This protein binds this small molecule.
Small molecule (SMILES): CC[C@H](C)[C@H](NC(=O)[C@@H]1CCCN1C(=O)[C@@H](N)CCCN=C(N)N)C(=O)N[C@@H](CC(C)C)C(=O)N[C@@H](CC(C)C)C(=O)N1CCC[C@H]1C(=O)N[C@@H](CC1=c2ccccc2=NC1)C(=O)N[C@@H](CCCN=C(N)N)C(N)=O

Sequence of chain 2.A:
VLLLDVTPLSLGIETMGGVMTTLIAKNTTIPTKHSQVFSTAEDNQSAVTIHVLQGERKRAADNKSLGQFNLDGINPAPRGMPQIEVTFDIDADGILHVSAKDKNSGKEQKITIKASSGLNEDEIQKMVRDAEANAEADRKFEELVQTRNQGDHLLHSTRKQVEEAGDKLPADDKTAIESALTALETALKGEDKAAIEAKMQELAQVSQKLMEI

Binding-site contacts:
Ligand atom O contacts residue PHE38 of chain 2.A at 3.4 Å.
Ligand atom N contacts residue SER39 of chain 2.A at 2.8 Å (h-bond).
Ligand atom O contacts residue VAL48 of chain 2.A at 3.7 Å.
Ligand atom CB contacts residue THR49 of chain 2.A at 3.6 Å.
Ligand atom CB contacts residue SO41 of chain 2.F at 3.7 Å.
Ligand atom CH2 contacts residue ASN70 of chain 2.A at 3.6 Å.
Ligand atom CZ3 contacts residue THR49 of chain 2.A at 3.4 Å.
Ligand atom CD1 contacts residue GLN36 of chain 2.A at 3.3 Å.
Ligand atom CD1 contacts residue HIS153 of chain 2.A at 3.4 Å.
Ligand atom CZ3 contacts residue ALA47 of chain 2.A at 3.7 Å (hydrophobic).
Ligand atom CD2 contacts residue THR40 of chain 2.A at 3.2 Å.
Ligand atom O contacts residue THR15 of chain 2.A at 3.3 Å.
Ligand atom CE3 contacts residue THR49 of chain 2.A at 3.2 Å.
Ligand atom CB contacts residue ALA47 of chain 2.A at 3.4 Å (hydrophobic).
Ligand atom O contacts residue GLN45 of chain 2.A at 2.9 Å (h-bond).
Ligand atom CG contacts residue ALA47 of chain 2.A at 3.8 Å (hydrophobic).
Ligand atom CD1 contacts residue ILE50 of chain 2.A at 3.8 Å (hydrophobic).
Ligand atom O contacts residue ALA41 of chain 2.A at 3.3 Å (h-bond).
Ligand atom O contacts residue MET16 of chain 2.A at 2.8 Å (h-bond).
Ligand atom CG2 contacts residue THR15 of chain 2.A at 3.5 Å.
Ligand atom C contacts residue SER39 of chain 2.A at 3.5 Å.
Ligand atom CA contacts residue SER39 of chain 2.A at 3.4 Å.
Ligand atom CD2 contacts residue ILE13 of chain 2.A at 3.6 Å (hydrophobic).
Ligand atom O contacts residue THR49 of chain 2.A at 3.2 Å (h-bond).
Ligand atom CZ contacts residue GLU14 of chain 2.A at 3.6 Å.
Ligand atom CE3 contacts residue ALA47 of chain 2.A at 3.6 Å (hydrophobic).
Ligand atom CD1 contacts residue THR40 of chain 2.A at 3.7 Å.
Ligand atom N contacts residue THR49 of chain 2.A at 3.2 Å (h-bond).
Ligand atom NH1 contacts residue SO41 of chain 2.F at 2.6 Å (h-bond).
Ligand atom CB contacts residue VAL37 of chain 2.A at 3.8 Å (hydrophobic).
Ligand atom NH2 contacts residue SO41 of chain 2.F at 2.9 Å (h-bond).
Ligand atom NH1 contacts residue GLU14 of chain 2.A at 2.8 Å (salt-bridge).
Ligand atom CZ contacts residue SO41 of chain 2.F at 3.3 Å.
Ligand atom CZ3 contacts residue ASN70 of chain 2.A at 3.3 Å.
Ligand atom CD2 contacts residue ALA47 of chain 2.A at 3.6 Å (hydrophobic).
Ligand atom CE2 contacts residue ALA47 of chain 2.A at 3.7 Å (hydrophobic).
Ligand atom CB contacts residue SER39 of chain 2.A at 3.7 Å.
Ligand atom C contacts residue GLN45 of chain 2.A at 3.6 Å.
Ligand atom CD1 contacts residue PHE38 of chain 2.A at 3.7 Å (hydrophobic).
Ligand atom O contacts residue SER39 of chain 2.A at 3.0 Å (h-bond).